Binding-site contacts:
Ligand atom CZ contacts residue ASN346 of chain 1.U at 3.5 Å.
Ligand atom CE2 contacts residue PRO244 of chain 1.U at 3.7 Å (hydrophobic).
Ligand atom OD1 contacts residue HIS176 of chain 1.U at 3.3 Å.
Ligand atom OE1 contacts residue MET364 of chain 1.U at 3.0 Å (h-bond).
Ligand atom CB contacts residue GLY175 of chain 1.U at 3.4 Å.
Ligand atom C contacts residue ARG367 of chain 1.U at 3.5 Å.
Ligand atom CE2 contacts residue VAL249 of chain 1.U at 3.5 Å (hydrophobic).
Ligand atom O contacts residue VAL249 of chain 1.U at 3.3 Å.
Ligand atom CLZ contacts residue VAL249 of chain 1.U at 3.7 Å.
Ligand atom CA contacts residue PRO365 of chain 1.U at 3.7 Å (hydrophobic).
Ligand atom NE2 contacts residue TYR325 of chain 1.U at 3.5 Å.
Ligand atom CA contacts residue GLY175 of chain 1.U at 3.5 Å.
Ligand atom CA contacts residue GLY175 of chain 1.U at 3.6 Å.
Ligand atom NE2 contacts residue MET366 of chain 1.U at 3.5 Å.
Ligand atom CLE1 contacts residue GLY175 of chain 1.U at 3.6 Å.
Ligand atom CD1 contacts residue ARG177 of chain 1.U at 3.7 Å.
Ligand atom N contacts residue GLY175 of chain 1.U at 2.7 Å (h-bond).
Ligand atom CLZ contacts residue PRO244 of chain 1.U at 3.7 Å.
Ligand atom CG contacts residue HIS176 of chain 1.U at 3.5 Å.
Ligand atom O contacts residue MET366 of chain 1.U at 3.3 Å.
Ligand atom O contacts residue MET364 of chain 1.U at 3.4 Å.
Ligand atom C contacts residue MET364 of chain 1.U at 3.7 Å (hydrophobic).
Ligand atom C contacts residue GLY175 of chain 1.U at 3.6 Å.
Ligand atom CD2 contacts residue ASN346 of chain 1.U at 3.7 Å.
Ligand atom CD1 contacts residue THR173 of chain 1.U at 3.4 Å.
Ligand atom CB contacts residue MET364 of chain 1.U at 3.7 Å (hydrophobic).
Ligand atom CE2 contacts residue ASN346 of chain 1.U at 3.5 Å.
Ligand atom OE1 contacts residue PRO365 of chain 1.U at 3.4 Å (h-bond).
Ligand atom CZ contacts residue PRO244 of chain 1.U at 3.6 Å (hydrophobic).
Ligand atom CB contacts residue PRO365 of chain 1.U at 3.5 Å (hydrophobic).
Ligand atom N contacts residue PRO365 of chain 1.U at 3.0 Å (h-bond).
Ligand atom O contacts residue MET364 of chain 1.U at 3.4 Å.
Ligand atom CG contacts residue PRO365 of chain 1.U at 3.6 Å (hydrophobic).
Ligand atom O contacts residue ARG367 of chain 1.U at 2.8 Å (salt-bridge).
Ligand atom CLZ contacts residue TYR246 of chain 1.U at 3.6 Å.
Ligand atom N contacts residue MET364 of chain 1.U at 3.7 Å.
Ligand atom CD2 contacts residue MET364 of chain 1.U at 3.7 Å (hydrophobic).
Ligand atom O contacts residue HIS176 of chain 1.U at 3.6 Å.
Ligand atom CLE1 contacts residue THR173 of chain 1.U at 3.3 Å.
Ligand atom CG contacts residue GLY175 of chain 1.U at 3.7 Å.

This small molecule binds to this protein.
Small molecule (SMILES): CC(=O)N[C@@H](CCC(N)=O)C(=O)N[C@@H](CC1CCCCC1)C(=O)N[C@@H](CC(=O)O)C(=O)N[C@@H](CC(C)C)C(=O)N[C@@H](Cc1ccc(Cl)c(Cl)c1)C(=O)O

Sequence of chain 1.U:
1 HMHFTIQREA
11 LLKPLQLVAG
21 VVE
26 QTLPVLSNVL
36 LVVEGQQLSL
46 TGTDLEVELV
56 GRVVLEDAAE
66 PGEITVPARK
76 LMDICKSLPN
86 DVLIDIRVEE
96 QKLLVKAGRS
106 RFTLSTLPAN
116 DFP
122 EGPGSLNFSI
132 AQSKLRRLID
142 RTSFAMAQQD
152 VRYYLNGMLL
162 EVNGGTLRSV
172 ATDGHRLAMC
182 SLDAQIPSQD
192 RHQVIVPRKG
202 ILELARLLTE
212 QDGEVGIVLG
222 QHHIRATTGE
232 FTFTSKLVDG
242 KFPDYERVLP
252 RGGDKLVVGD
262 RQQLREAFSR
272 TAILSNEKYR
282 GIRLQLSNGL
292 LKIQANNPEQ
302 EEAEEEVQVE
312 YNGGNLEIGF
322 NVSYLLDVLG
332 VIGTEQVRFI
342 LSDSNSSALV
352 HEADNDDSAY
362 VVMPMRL